Binding-site contacts:
Ligand atom C8 contacts residue TRP66 of chain 1.A at 4.3 Å (hydrophobic).
Ligand atom C13 contacts residue TYR81 of chain 1.A at 4.2 Å (hydrophobic).
Ligand atom C1 contacts residue VAL53 of chain 1.A at 4.3 Å (hydrophobic).
Ligand atom C1 contacts residue THR64 of chain 1.A at 3.9 Å.
Ligand atom C11 contacts residue TRP66 of chain 1.A at 4.3 Å (hydrophobic).
Ligand atom C8 contacts residue TRP78 of chain 1.A at 4.0 Å (hydrophobic).
Ligand atom OC7 contacts residue ILE74 of chain 1.A at 3.9 Å.
Ligand atom OC4 contacts residue TRP66 of chain 1.A at 3.7 Å.
Ligand atom OC4 contacts residue ASP67 of chain 1.A at 2.9 Å (salt-bridge).
Ligand atom C14 contacts residue TYR81 of chain 1.A at 3.5 Å (hydrophobic).
Ligand atom C2 contacts residue TRP66 of chain 1.A at 3.9 Å (hydrophobic).
Ligand atom C7 contacts residue PHE51 of chain 1.A at 4.4 Å (hydrophobic).
Ligand atom C2 contacts residue VAL65 of chain 1.A at 3.6 Å (hydrophobic).
Ligand atom C7 contacts residue TRP78 of chain 1.A at 3.3 Å (hydrophobic).
Ligand atom C6 contacts residue PHE51 of chain 1.A at 3.8 Å (hydrophobic).
Ligand atom C3 contacts residue TRP66 of chain 1.A at 3.4 Å (hydrophobic).
Ligand atom C10 contacts residue PHE51 of chain 1.A at 3.8 Å (hydrophobic).
Ligand atom C1 contacts residue VAL65 of chain 1.A at 4.4 Å (hydrophobic).
Ligand atom C1 contacts residue TRP66 of chain 1.A at 4.3 Å (hydrophobic).
Ligand atom C12 contacts residue TYR81 of chain 1.A at 3.8 Å (hydrophobic).
Ligand atom OC7 contacts residue ASP67 of chain 1.A at 4.2 Å.
Ligand atom OC1 contacts residue THR64 of chain 1.A at 3.3 Å.
Ligand atom C11 contacts residue TYR81 of chain 1.A at 4.3 Å (hydrophobic).
Ligand atom O16 contacts residue TRP66 of chain 1.A at 3.8 Å.
Ligand atom C4 contacts residue ASP67 of chain 1.A at 3.9 Å.
Ligand atom C4 contacts residue TRP66 of chain 1.A at 3.7 Å (hydrophobic).
Ligand atom C3 contacts residue VAL65 of chain 1.A at 4.5 Å (hydrophobic).
Ligand atom C7 contacts residue TRP66 of chain 1.A at 4.1 Å (hydrophobic).
Ligand atom C16 contacts residue TYR81 of chain 1.A at 3.9 Å (hydrophobic).
Ligand atom OC1 contacts residue VAL65 of chain 1.A at 4.3 Å.
Ligand atom C8 contacts residue PHE51 of chain 1.A at 4.0 Å (hydrophobic).
Ligand atom C5 contacts residue PHE51 of chain 1.A at 3.8 Å (hydrophobic).
Ligand atom C6 contacts residue ASP67 of chain 1.A at 3.5 Å.
Ligand atom C9 contacts residue TRP66 of chain 1.A at 3.9 Å (hydrophobic).
Ligand atom C2 contacts residue THR64 of chain 1.A at 4.4 Å.
Ligand atom OC4 contacts residue VAL65 of chain 1.A at 3.8 Å.
Ligand atom C7 contacts residue ASP67 of chain 1.A at 4.1 Å.
Ligand atom OC7 contacts residue TRP78 of chain 1.A at 3.1 Å (h-bond).
Ligand atom OC7 contacts residue PHE51 of chain 1.A at 4.3 Å.
Ligand atom OC1 contacts residue VAL53 of chain 1.A at 3.4 Å.

Sequence of chain 1.A:
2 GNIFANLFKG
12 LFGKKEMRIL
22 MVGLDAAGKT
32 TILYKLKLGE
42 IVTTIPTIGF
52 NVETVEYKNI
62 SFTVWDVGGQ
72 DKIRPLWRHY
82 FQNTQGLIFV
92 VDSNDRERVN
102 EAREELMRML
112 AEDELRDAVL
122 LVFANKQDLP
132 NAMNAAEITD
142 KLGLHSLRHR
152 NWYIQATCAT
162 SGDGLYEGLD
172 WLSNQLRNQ

The protein below binds the small molecule below.
Small molecule (SMILES): C[C@H]1CCC/C=C/[C@@H]2C[C@H](O)C[C@H]2[C@H](O)/C=C/C(=O)O1